Binding-site contacts:
Ligand atom C6 contacts residue U3 of chain 59.C at 3.3 Å.
Ligand atom N6 contacts residue U3 of chain 59.C at 3.0 Å (h-bond).
Ligand atom N1 contacts residue U2 of chain 59.C at 3.5 Å (h-bond).
Ligand atom C6 contacts residue U2 of chain 59.C at 4.1 Å.
Ligand atom N6 contacts residue U1 of chain 59.C at 2.8 Å (h-bond).
Ligand atom N1 contacts residue U1 of chain 59.C at 2.8 Å (h-bond).
Ligand atom N3 contacts residue U3 of chain 59.C at 4.2 Å.
Ligand atom N1 contacts residue U3 of chain 59.C at 2.7 Å (h-bond).
Ligand atom C2 contacts residue U2 of chain 59.C at 3.2 Å.
Ligand atom C4 contacts residue U2 of chain 59.C at 4.3 Å.
Ligand atom N6 contacts residue U2 of chain 59.C at 4.2 Å.
Ligand atom C6 contacts residue U1 of chain 59.C at 3.6 Å.
Ligand atom N3 contacts residue U2 of chain 59.C at 3.7 Å.
Ligand atom C2 contacts residue U3 of chain 59.C at 3.0 Å.
Ligand atom C2 contacts residue U1 of chain 59.C at 3.5 Å.

The protein below binds the small molecule below.
Small molecule (SMILES): Nc1ncnc2c1ncn2[C@@H]1O[C@H](CO[P](=O)(O)O[C@H]2[C@@H](O)[C@H](n3cnc4c(N)ncnc43)O[C@@H]2CO[P](=O)(O)O[C@H]2[C@@H](O)[C@H](n3cnc4c(N)ncnc43)O[C@@H]2COP(=O)(O)O)[C@@H](O)[C@H]1O